The small molecule below binds the protein below.
Small molecule (SMILES): O[C@@](Cn1cnnn1)(c1ccc(F)cc1F)C(F)(F)c1ccc(-c2ccc(OCC(F)(F)F)cc2)cn1

Binding-site contacts:
Ligand atom CAZ contacts residue MET433 of chain 1.A at 3.3 Å (hydrophobic).
Ligand atom FAR contacts residue PHE83 of chain 1.A at 3.9 Å.
Ligand atom CAY contacts residue MET433 of chain 1.A at 3.5 Å (hydrophobic).
Ligand atom NAF contacts residue ALA264 of chain 1.A at 4.0 Å.
Ligand atom FBF contacts residue PHE21 of chain 1.A at 4.0 Å.
Ligand atom NAG contacts residue ALA264 of chain 1.A at 3.1 Å.
Ligand atom OAA contacts residue HEM1 of chain 1.B at 4.0 Å.
Ligand atom CAO contacts residue ALA264 of chain 1.A at 3.4 Å (hydrophobic).
Ligand atom CAK contacts residue HEM1 of chain 1.B at 3.6 Å.
Ligand atom CAJ contacts residue TYR89 of chain 1.A at 3.4 Å (hydrophobic).
Ligand atom CBJ contacts residue LEU329 of chain 1.A at 4.0 Å (hydrophobic).
Ligand atom CAV contacts residue TYR76 of chain 1.A at 3.6 Å (hydrophobic).
Ligand atom NAG contacts residue THR268 of chain 1.A at 3.5 Å.
Ligand atom CAK contacts residue TYR89 of chain 1.A at 3.8 Å (hydrophobic).
Ligand atom FAP contacts residue ALA264 of chain 1.A at 2.8 Å.
Ligand atom CAN contacts residue ALA260 of chain 1.A at 3.5 Å (hydrophobic).
Ligand atom CAL contacts residue HEM1 of chain 1.B at 3.4 Å.
Ligand atom FAM contacts residue ALA260 of chain 1.A at 3.5 Å.
Ligand atom FAP contacts residue PHE263 of chain 1.A at 4.1 Å.
Ligand atom CAE contacts residue HEM1 of chain 1.B at 3.1 Å.
Ligand atom CBA contacts residue MET333 of chain 1.A at 4.1 Å (hydrophobic).
Ligand atom NAH contacts residue ALA264 of chain 1.A at 3.1 Å.
Ligand atom FBG contacts residue LEU330 of chain 1.A at 3.8 Å.
Ligand atom NAF contacts residue HEM1 of chain 1.B at 2.2 Å.
Ligand atom CAC contacts residue LEU329 of chain 1.A at 4.0 Å (hydrophobic).
Ligand atom NAD contacts residue LEU329 of chain 1.A at 3.7 Å.
Ligand atom CAE contacts residue LEU329 of chain 1.A at 3.6 Å (hydrophobic).
Ligand atom FBE contacts residue LEU330 of chain 1.A at 3.9 Å.
Ligand atom NAH contacts residue THR268 of chain 1.A at 3.8 Å.
Ligand atom CAU contacts residue TYR76 of chain 1.A at 3.8 Å (hydrophobic).
Ligand atom FAS contacts residue TYR89 of chain 1.A at 3.6 Å.
Ligand atom FAM contacts residue HEM1 of chain 1.B at 3.1 Å.
Ligand atom CAJ contacts residue HEM1 of chain 1.B at 4.1 Å.
Ligand atom FAR contacts residue MET79 of chain 1.A at 3.6 Å.
Ligand atom FBG contacts residue MET331 of chain 1.A at 3.5 Å.
Ligand atom NAG contacts residue HEM1 of chain 1.B at 3.0 Å.
Ligand atom NAH contacts residue HEM1 of chain 1.B at 4.1 Å.
Ligand atom CAN contacts residue ALA264 of chain 1.A at 3.4 Å (hydrophobic).
Ligand atom NAD contacts residue ALA264 of chain 1.A at 3.9 Å.
Ligand atom CBH contacts residue MET333 of chain 1.A at 3.5 Å (hydrophobic).

Sequence of chain 1.A:
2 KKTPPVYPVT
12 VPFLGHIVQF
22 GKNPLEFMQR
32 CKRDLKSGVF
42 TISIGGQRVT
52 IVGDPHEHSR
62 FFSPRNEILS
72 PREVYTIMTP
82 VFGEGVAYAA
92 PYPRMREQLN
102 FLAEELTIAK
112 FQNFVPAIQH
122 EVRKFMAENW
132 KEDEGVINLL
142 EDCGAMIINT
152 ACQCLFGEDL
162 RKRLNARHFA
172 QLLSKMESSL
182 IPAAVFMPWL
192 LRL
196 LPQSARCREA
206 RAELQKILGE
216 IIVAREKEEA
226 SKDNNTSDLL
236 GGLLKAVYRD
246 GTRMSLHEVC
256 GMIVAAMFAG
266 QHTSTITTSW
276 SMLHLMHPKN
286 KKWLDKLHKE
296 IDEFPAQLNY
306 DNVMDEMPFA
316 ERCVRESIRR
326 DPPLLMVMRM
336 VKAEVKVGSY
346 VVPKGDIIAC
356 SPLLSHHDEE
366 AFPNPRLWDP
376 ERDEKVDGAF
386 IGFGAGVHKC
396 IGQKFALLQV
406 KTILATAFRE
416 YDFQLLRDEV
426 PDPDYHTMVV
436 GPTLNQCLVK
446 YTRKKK